A protein and the small-molecule ligand that binds it are described below.
Small molecule (SMILES): CC(=O)N[C@@H]1[C@@H](O)[C@H](O)[C@@H](CO)O[C@H]1O

Sequence of chain 1.A:
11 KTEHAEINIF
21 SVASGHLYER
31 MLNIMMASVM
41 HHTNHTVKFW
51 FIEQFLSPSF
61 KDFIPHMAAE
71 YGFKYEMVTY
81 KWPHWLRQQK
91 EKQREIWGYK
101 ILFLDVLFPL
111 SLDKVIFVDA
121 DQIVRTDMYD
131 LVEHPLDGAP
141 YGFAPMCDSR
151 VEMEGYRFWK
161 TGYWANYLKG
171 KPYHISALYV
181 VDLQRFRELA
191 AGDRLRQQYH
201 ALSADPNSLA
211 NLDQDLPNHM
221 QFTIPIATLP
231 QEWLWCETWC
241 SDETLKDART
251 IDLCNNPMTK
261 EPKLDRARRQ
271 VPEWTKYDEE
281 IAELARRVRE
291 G

Binding-site contacts:
Ligand atom O5 contacts residue ILE226 of chain 1.A at 3.9 Å.
Ligand atom O5 contacts residue LYS171 of chain 1.A at 3.0 Å (salt-bridge).
Ligand atom O5 contacts residue HIS174 of chain 1.A at 4.5 Å.
Ligand atom O5 contacts residue GLN221 of chain 1.A at 2.6 Å (h-bond).